Sequence of chain 33.D:
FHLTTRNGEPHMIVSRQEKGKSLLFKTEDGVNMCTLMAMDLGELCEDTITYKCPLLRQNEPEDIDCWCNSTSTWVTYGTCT

Binding-site contacts:
Ligand atom C7 contacts residue SER70 of chain 33.D at 4.4 Å.
Ligand atom C6 contacts residue MET33 of chain 33.D at 3.5 Å (hydrophobic).
Ligand atom O3 contacts residue VAL31 of chain 33.D at 3.6 Å.
Ligand atom C4 contacts residue VAL31 of chain 33.D at 3.8 Å (hydrophobic).
Ligand atom C8 contacts residue ARG57 of chain 33.D at 4.2 Å.
Ligand atom C3 contacts residue VAL31 of chain 33.D at 3.0 Å (hydrophobic).
Ligand atom O7 contacts residue ASN69 of chain 33.D at 3.8 Å.
Ligand atom C6 contacts residue NAG1 of chain 33.X at 4.3 Å.
Ligand atom C6 contacts residue ASN69 of chain 33.D at 4.4 Å.
Ligand atom C6 contacts residue LEU24 of chain 33.D at 4.5 Å (hydrophobic).
Ligand atom C3 contacts residue NAG1 of chain 33.X at 3.7 Å.
Ligand atom C5 contacts residue NAG1 of chain 33.X at 4.4 Å.
Ligand atom C8 contacts residue ASN69 of chain 33.D at 3.4 Å.
Ligand atom O4 contacts residue VAL31 of chain 33.D at 3.3 Å.
Ligand atom C2 contacts residue ASN69 of chain 33.D at 4.2 Å.
Ligand atom N2 contacts residue VAL31 of chain 33.D at 4.0 Å.
Ligand atom C1 contacts residue ASN69 of chain 33.D at 2.7 Å.
Ligand atom O1 contacts residue ASN69 of chain 33.D at 2.1 Å (h-bond).
Ligand atom O6 contacts residue NAG1 of chain 33.X at 3.0 Å.
Ligand atom C5 contacts residue VAL31 of chain 33.D at 4.2 Å (hydrophobic).
Ligand atom C4 contacts residue NAG1 of chain 33.X at 3.2 Å.
Ligand atom C1 contacts residue VAL31 of chain 33.D at 4.3 Å (hydrophobic).
Ligand atom O5 contacts residue MET33 of chain 33.D at 4.2 Å.
Ligand atom C7 contacts residue ASN69 of chain 33.D at 3.8 Å.
Ligand atom C2 contacts residue VAL31 of chain 33.D at 4.0 Å (hydrophobic).
Ligand atom O3 contacts residue NAG1 of chain 33.X at 2.6 Å (h-bond).
Ligand atom N2 contacts residue ASN69 of chain 33.D at 4.3 Å.
Ligand atom C5 contacts residue ASN69 of chain 33.D at 3.7 Å.
Ligand atom C5 contacts residue MET33 of chain 33.D at 3.7 Å (hydrophobic).
Ligand atom O5 contacts residue ASN69 of chain 33.D at 2.8 Å (h-bond).
Ligand atom C8 contacts residue SER70 of chain 33.D at 3.7 Å.
Ligand atom O4 contacts residue NAG1 of chain 33.X at 3.0 Å.
Ligand atom O1 contacts residue SER70 of chain 33.D at 4.2 Å.
Ligand atom O1 contacts residue VAL31 of chain 33.D at 3.4 Å (h-bond).
Ligand atom O1 contacts residue MET33 of chain 33.D at 3.9 Å.

A protein and the small-molecule ligand that binds it are described below.
Small molecule (SMILES): CC(=O)N[C@@H]1[C@@H](O)[C@H](O)[C@@H](CO)O[C@H]1O